A protein and the small-molecule ligand that binds it are described below.
Small molecule (SMILES): CC(=O)N[C@@H]1[C@@H](O[C@@H]2O[C@@H](C)[C@@H](O)[C@@H](O)[C@@H]2O)[C@H](O[C@@H]2O[C@H](CO)[C@H](O)[C@H](O[C@]3(C(=O)O)C[C@H](O)[C@@H](NC(C)=O)[C@H]([C@H](O)[C@H](O)CO)O3)[C@H]2O)[C@@H](CO)O[C@H]1O

Binding-site contacts:
Ligand atom O8 contacts residue TRP153 of chain 1.C at 3.8 Å.
Ligand atom C10 contacts residue ARG135 of chain 1.C at 4.0 Å.
Ligand atom C4 contacts residue ARG135 of chain 1.C at 3.5 Å.
Ligand atom O1B contacts residue GLN226 of chain 1.C at 3.1 Å.
Ligand atom C7 contacts residue TRP153 of chain 1.C at 3.7 Å (hydrophobic).
Ligand atom O9 contacts residue HIS183 of chain 1.C at 2.9 Å (h-bond).
Ligand atom C5 contacts residue ARG135 of chain 1.C at 3.8 Å.
Ligand atom O3 contacts residue GLN226 of chain 1.C at 3.2 Å (h-bond).
Ligand atom O9 contacts residue GLU190 of chain 1.C at 2.6 Å (salt-bridge).
Ligand atom C2 contacts residue GLN226 of chain 1.C at 3.8 Å.
Ligand atom C8 contacts residue GLN226 of chain 1.C at 3.5 Å.
Ligand atom C1 contacts residue GLY137 of chain 1.C at 3.6 Å.
Ligand atom O10 contacts residue TRP153 of chain 1.C at 4.0 Å.
Ligand atom N5 contacts residue TRP153 of chain 1.C at 3.9 Å.
Ligand atom C9 contacts residue TRP153 of chain 1.C at 4.0 Å (hydrophobic).
Ligand atom O4 contacts residue TRP222 of chain 1.C at 3.5 Å (h-bond).
Ligand atom O8 contacts residue GLN226 of chain 1.C at 2.7 Å (h-bond).
Ligand atom C4 contacts residue GLY225 of chain 1.C at 3.3 Å.
Ligand atom O4 contacts residue GLY225 of chain 1.C at 3.0 Å (h-bond).
Ligand atom C6 contacts residue GLY225 of chain 1.C at 3.9 Å.
Ligand atom O1B contacts residue GLY137 of chain 1.C at 3.4 Å (h-bond).
Ligand atom C9 contacts residue HIS183 of chain 1.C at 3.2 Å.
Ligand atom O9 contacts residue TYR98 of chain 1.C at 2.9 Å (h-bond).
Ligand atom N5 contacts residue ARG135 of chain 1.C at 3.1 Å (salt-bridge).
Ligand atom C11 contacts residue LEU194 of chain 1.C at 3.5 Å (hydrophobic).
Ligand atom O10 contacts residue THR155 of chain 1.C at 3.8 Å.
Ligand atom O1A contacts residue GLN226 of chain 1.C at 3.2 Å (h-bond).
Ligand atom C8 contacts residue TYR98 of chain 1.C at 3.8 Å (hydrophobic).
Ligand atom C9 contacts residue TYR98 of chain 1.C at 3.5 Å (hydrophobic).
Ligand atom C9 contacts residue GLU190 of chain 1.C at 3.2 Å.
Ligand atom O1B contacts residue SER136 of chain 1.C at 2.9 Å (h-bond).
Ligand atom O7 contacts residue LEU194 of chain 1.C at 3.9 Å.
Ligand atom C1 contacts residue GLN226 of chain 1.C at 3.2 Å.
Ligand atom O1A contacts residue GLY137 of chain 1.C at 3.0 Å (h-bond).
Ligand atom O4 contacts residue GLN226 of chain 1.C at 3.4 Å (h-bond).
Ligand atom O8 contacts residue TYR98 of chain 1.C at 2.8 Å (h-bond).
Ligand atom O4 contacts residue ARG135 of chain 1.C at 3.7 Å.
Ligand atom O6 contacts residue GLN226 of chain 1.C at 3.4 Å (h-bond).
Ligand atom C1 contacts residue SER136 of chain 1.C at 3.9 Å.
Ligand atom O6 contacts residue GLU190 of chain 1.C at 3.6 Å (salt-bridge).

Sequence of chain 1.C:
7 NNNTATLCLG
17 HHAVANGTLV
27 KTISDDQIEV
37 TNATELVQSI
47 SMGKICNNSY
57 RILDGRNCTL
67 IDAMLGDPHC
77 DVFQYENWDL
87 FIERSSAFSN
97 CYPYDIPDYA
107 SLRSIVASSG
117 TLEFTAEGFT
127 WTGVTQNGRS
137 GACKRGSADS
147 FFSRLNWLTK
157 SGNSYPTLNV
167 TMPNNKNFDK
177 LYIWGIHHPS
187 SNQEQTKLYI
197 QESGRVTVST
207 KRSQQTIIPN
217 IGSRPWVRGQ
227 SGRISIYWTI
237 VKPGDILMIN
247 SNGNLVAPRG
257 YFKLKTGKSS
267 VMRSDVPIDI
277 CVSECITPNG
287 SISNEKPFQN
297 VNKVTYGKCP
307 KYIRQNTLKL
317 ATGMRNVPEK